Sequence of chain 1.A:
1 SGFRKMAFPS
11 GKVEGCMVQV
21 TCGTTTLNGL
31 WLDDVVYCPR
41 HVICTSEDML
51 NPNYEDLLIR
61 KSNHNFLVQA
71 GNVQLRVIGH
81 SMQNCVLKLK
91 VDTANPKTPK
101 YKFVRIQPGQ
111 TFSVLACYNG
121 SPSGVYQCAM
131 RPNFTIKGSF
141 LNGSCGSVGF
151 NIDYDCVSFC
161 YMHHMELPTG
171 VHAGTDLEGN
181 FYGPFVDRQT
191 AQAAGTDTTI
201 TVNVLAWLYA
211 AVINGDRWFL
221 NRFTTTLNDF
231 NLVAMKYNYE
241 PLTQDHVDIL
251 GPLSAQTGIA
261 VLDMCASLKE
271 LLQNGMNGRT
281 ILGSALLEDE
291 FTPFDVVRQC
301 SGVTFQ

This protein binds this small molecule.
Small molecule (SMILES): CC(=O)c1cccc(NP(=O)(Oc2ccccc2)Oc2ccccc2)c1

Binding-site contacts:
Ligand atom C15 contacts residue CYS44 of chain 1.A at 3.7 Å (hydrophobic).
Ligand atom C19 contacts residue MET165 of chain 1.A at 3.8 Å (hydrophobic).
Ligand atom C14 contacts residue HIS41 of chain 1.A at 3.8 Å.
Ligand atom C05 contacts residue GLU166 of chain 1.A at 3.3 Å.
Ligand atom C21 contacts residue HIS164 of chain 1.A at 3.4 Å.
Ligand atom C21 contacts residue HIS41 of chain 1.A at 3.6 Å.
Ligand atom C09 contacts residue ARG188 of chain 1.A at 3.2 Å.
Ligand atom C15 contacts residue HIS41 of chain 1.A at 3.6 Å.
Ligand atom C24 contacts residue HIS164 of chain 1.A at 3.7 Å.
Ligand atom O03 contacts residue MET165 of chain 1.A at 3.5 Å.
Ligand atom C24 contacts residue CYS145 of chain 1.A at 1.8 Å (hydrophobic).
Ligand atom C23 contacts residue HIS164 of chain 1.A at 3.3 Å.
Ligand atom C08 contacts residue ARG188 of chain 1.A at 3.4 Å.
Ligand atom C08 contacts residue GLN189 of chain 1.A at 3.5 Å.
Ligand atom C14 contacts residue MET49 of chain 1.A at 3.7 Å (hydrophobic).
Ligand atom C26 contacts residue HIS164 of chain 1.A at 3.4 Å.
Ligand atom C04 contacts residue GLN189 of chain 1.A at 3.8 Å.
Ligand atom C06 contacts residue GLU166 of chain 1.A at 3.5 Å.
Ligand atom C13 contacts residue MET49 of chain 1.A at 3.3 Å (hydrophobic).
Ligand atom O25 contacts residue CYS145 of chain 1.A at 3.0 Å (h-bond).
Ligand atom C13 contacts residue HIS41 of chain 1.A at 3.8 Å.
Ligand atom O25 contacts residue PRO39 of chain 1.A at 3.2 Å.
Ligand atom C08 contacts residue GLN192 of chain 1.A at 3.5 Å.
Ligand atom C26 contacts residue HIS41 of chain 1.A at 3.3 Å.
Ligand atom C07 contacts residue THR190 of chain 1.A at 3.7 Å.
Ligand atom C14 contacts residue CYS44 of chain 1.A at 3.6 Å (hydrophobic).
Ligand atom C08 contacts residue THR190 of chain 1.A at 3.5 Å.
Ligand atom C18 contacts residue HIS41 of chain 1.A at 3.5 Å.
Ligand atom C22 contacts residue HIS41 of chain 1.A at 3.3 Å.
Ligand atom C15 contacts residue TYR54 of chain 1.A at 3.4 Å (hydrophobic).
Ligand atom O25 contacts residue HIS41 of chain 1.A at 3.2 Å.
Ligand atom C16 contacts residue ASP187 of chain 1.A at 3.5 Å.
Ligand atom C23 contacts residue CYS145 of chain 1.A at 2.9 Å (hydrophobic).
Ligand atom C23 contacts residue HIS41 of chain 1.A at 3.4 Å.
Ligand atom C09 contacts residue GLN189 of chain 1.A at 3.7 Å.
Ligand atom C22 contacts residue HIS164 of chain 1.A at 3.0 Å.
Ligand atom C24 contacts residue HIS41 of chain 1.A at 3.7 Å.
Ligand atom C12 contacts residue MET49 of chain 1.A at 3.6 Å (hydrophobic).
Ligand atom O01 contacts residue GLN189 of chain 1.A at 3.0 Å (h-bond).
Ligand atom C14 contacts residue ASP48 of chain 1.A at 3.4 Å.